A small-molecule ligand and the protein it binds are described below.
Small molecule (SMILES): CC(=O)N[C@@H]1[C@@H](O)[C@H](O)[C@@H](CO)O[C@H]1O

Binding-site contacts:
Ligand atom C4 contacts residue ASN711 of chain 1.D at 4.2 Å.
Ligand atom O6 contacts residue GLN920 of chain 1.D at 3.0 Å (h-bond).
Ligand atom C7 contacts residue ASN711 of chain 1.D at 3.6 Å.
Ligand atom O5 contacts residue GLN1065 of chain 1.D at 3.9 Å.
Ligand atom O7 contacts residue ASN711 of chain 1.D at 3.9 Å.
Ligand atom C5 contacts residue ASN711 of chain 1.D at 3.6 Å.
Ligand atom C7 contacts residue GLN1065 of chain 1.D at 4.0 Å.
Ligand atom C2 contacts residue GLN1065 of chain 1.D at 4.3 Å.
Ligand atom C1 contacts residue ASN711 of chain 1.D at 1.4 Å.
Ligand atom O4 contacts residue LEU916 of chain 1.D at 4.2 Å.
Ligand atom C6 contacts residue GLN920 of chain 1.D at 4.2 Å.
Ligand atom O5 contacts residue ASN711 of chain 1.D at 2.3 Å (h-bond).
Ligand atom C5 contacts residue LEU916 of chain 1.D at 4.0 Å (hydrophobic).
Ligand atom O6 contacts residue LEU916 of chain 1.D at 4.3 Å.
Ligand atom C5 contacts residue GLN920 of chain 1.D at 4.4 Å.
Ligand atom N2 contacts residue GLN1065 of chain 1.D at 4.5 Å.
Ligand atom C3 contacts residue ASN711 of chain 1.D at 3.8 Å.
Ligand atom C2 contacts residue ASN711 of chain 1.D at 2.4 Å.
Ligand atom C6 contacts residue LEU916 of chain 1.D at 4.5 Å (hydrophobic).
Ligand atom O7 contacts residue GLN1065 of chain 1.D at 3.4 Å (h-bond).
Ligand atom C1 contacts residue GLN1065 of chain 1.D at 4.0 Å.
Ligand atom N2 contacts residue ASN711 of chain 1.D at 2.9 Å (h-bond).

Sequence of chain 1.D:
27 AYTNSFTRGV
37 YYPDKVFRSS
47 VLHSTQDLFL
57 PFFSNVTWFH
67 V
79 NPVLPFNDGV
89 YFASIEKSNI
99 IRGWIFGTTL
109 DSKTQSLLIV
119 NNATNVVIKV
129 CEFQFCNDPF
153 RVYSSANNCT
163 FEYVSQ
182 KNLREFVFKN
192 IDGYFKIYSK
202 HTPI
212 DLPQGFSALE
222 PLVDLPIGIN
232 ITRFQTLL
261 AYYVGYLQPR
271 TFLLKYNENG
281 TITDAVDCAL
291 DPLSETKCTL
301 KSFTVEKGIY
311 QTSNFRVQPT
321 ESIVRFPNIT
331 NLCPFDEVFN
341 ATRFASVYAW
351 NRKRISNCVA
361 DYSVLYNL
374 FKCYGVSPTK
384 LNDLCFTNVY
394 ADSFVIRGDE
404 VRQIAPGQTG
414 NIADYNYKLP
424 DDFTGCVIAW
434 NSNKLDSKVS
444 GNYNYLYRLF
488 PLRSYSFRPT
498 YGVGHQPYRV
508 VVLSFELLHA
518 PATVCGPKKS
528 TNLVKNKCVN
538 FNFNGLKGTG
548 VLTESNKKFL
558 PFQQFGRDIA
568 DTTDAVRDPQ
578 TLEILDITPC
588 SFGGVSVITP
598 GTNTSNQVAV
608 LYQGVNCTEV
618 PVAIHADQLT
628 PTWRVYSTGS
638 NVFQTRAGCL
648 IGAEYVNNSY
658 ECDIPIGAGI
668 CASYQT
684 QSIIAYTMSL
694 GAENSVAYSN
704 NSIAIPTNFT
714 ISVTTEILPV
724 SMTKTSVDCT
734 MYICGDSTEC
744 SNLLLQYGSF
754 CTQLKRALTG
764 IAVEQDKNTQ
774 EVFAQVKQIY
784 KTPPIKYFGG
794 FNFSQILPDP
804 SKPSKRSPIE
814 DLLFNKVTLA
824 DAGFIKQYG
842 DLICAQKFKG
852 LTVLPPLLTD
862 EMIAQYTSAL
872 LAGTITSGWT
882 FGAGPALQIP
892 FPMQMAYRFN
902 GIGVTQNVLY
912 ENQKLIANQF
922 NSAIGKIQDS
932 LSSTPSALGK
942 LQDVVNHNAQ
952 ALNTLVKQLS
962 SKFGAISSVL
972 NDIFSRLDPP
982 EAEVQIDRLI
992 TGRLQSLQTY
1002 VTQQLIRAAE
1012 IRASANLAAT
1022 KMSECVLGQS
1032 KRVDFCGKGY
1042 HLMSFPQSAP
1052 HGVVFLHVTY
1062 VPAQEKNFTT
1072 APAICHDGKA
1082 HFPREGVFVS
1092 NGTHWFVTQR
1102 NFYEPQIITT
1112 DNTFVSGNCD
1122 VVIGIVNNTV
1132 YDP